Sequence of chain 1.A:
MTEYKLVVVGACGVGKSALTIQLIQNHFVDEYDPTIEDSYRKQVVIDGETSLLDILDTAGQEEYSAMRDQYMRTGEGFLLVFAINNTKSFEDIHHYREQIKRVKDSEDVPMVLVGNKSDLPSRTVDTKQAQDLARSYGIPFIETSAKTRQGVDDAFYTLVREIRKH

Binding-site contacts:
Ligand atom C10 contacts residue TYR110 of chain 1.A at 3.6 Å (hydrophobic).
Ligand atom O17 contacts residue GLN113 of chain 1.A at 3.6 Å.
Ligand atom BR33 contacts residue MET86 of chain 1.A at 3.7 Å.
Ligand atom C30 contacts residue TYR110 of chain 1.A at 3.7 Å (hydrophobic).
Ligand atom C03 contacts residue CYS26 of chain 1.A at 3.5 Å (hydrophobic).
Ligand atom C06 contacts residue CYS26 of chain 1.A at 3.8 Å (hydrophobic).
Ligand atom C06 contacts residue GLY24 of chain 1.A at 3.5 Å.
Ligand atom O04 contacts residue ALA73 of chain 1.A at 3.6 Å.
Ligand atom C01 contacts residue GDP1 of chain 1.D at 3.4 Å.
Ligand atom C15 contacts residue TYR110 of chain 1.A at 3.5 Å (hydrophobic).
Ligand atom C08 contacts residue ALA73 of chain 1.A at 3.8 Å (hydrophobic).
Ligand atom C03 contacts residue ALA73 of chain 1.A at 3.6 Å (hydrophobic).
Ligand atom N13 contacts residue ARG82 of chain 1.A at 3.6 Å.
Ligand atom N05 contacts residue ALA73 of chain 1.A at 3.5 Å (h-bond).
Ligand atom C08 contacts residue CYS26 of chain 1.A at 3.7 Å (hydrophobic).
Ligand atom C02 contacts residue PRO48 of chain 1.A at 3.4 Å (hydrophobic).
Ligand atom C24 contacts residue HIS109 of chain 1.A at 3.5 Å.
Ligand atom O17 contacts residue MET86 of chain 1.A at 3.4 Å.
Ligand atom C02 contacts residue ALA73 of chain 1.A at 3.8 Å (hydrophobic).
Ligand atom C22 contacts residue HIS109 of chain 1.A at 3.5 Å.
Ligand atom C29 contacts residue HIS109 of chain 1.A at 3.5 Å.
Ligand atom C35 contacts residue ARG82 of chain 1.A at 3.5 Å.
Ligand atom C28 contacts residue HIS109 of chain 1.A at 3.5 Å.
Ligand atom C14 contacts residue TYR110 of chain 1.A at 3.8 Å (hydrophobic).
Ligand atom C30 contacts residue ARG82 of chain 1.A at 3.7 Å.
Ligand atom C26 contacts residue HIS109 of chain 1.A at 3.6 Å.
Ligand atom C01 contacts residue CYS26 of chain 1.A at 1.8 Å (hydrophobic).
Ligand atom C27 contacts residue HIS109 of chain 1.A at 3.8 Å.
Ligand atom O04 contacts residue GDP1 of chain 1.D at 3.3 Å (h-bond).
Ligand atom C02 contacts residue CYS26 of chain 1.A at 2.8 Å (hydrophobic).
Ligand atom C12 contacts residue ARG82 of chain 1.A at 3.4 Å.
Ligand atom C36 contacts residue ARG82 of chain 1.A at 3.6 Å.
Ligand atom C25 contacts residue HIS109 of chain 1.A at 3.5 Å.
Ligand atom C31 contacts residue MET86 of chain 1.A at 3.3 Å (hydrophobic).
Ligand atom O11 contacts residue TYR110 of chain 1.A at 2.6 Å (h-bond).
Ligand atom O04 contacts residue LYS30 of chain 1.A at 3.0 Å (salt-bridge).
Ligand atom C29 contacts residue GLN113 of chain 1.A at 3.6 Å.
Ligand atom C01 contacts residue PRO48 of chain 1.A at 3.7 Å (hydrophobic).
Ligand atom C21 contacts residue HIS109 of chain 1.A at 3.4 Å.
Ligand atom N05 contacts residue CYS26 of chain 1.A at 3.6 Å.

A protein and the small-molecule ligand that binds it are described below.
Small molecule (SMILES): CCC(=O)N1CC(NC(=O)Cn2cc(C(=O)N3CCc4c(cccc4OC)C3)c3cc(Br)ccc32)C1